Binding-site contacts:
Ligand atom C5 contacts residue PHE93 of chain 1.E at 3.7 Å (hydrophobic).
Ligand atom O3 contacts residue HIS927 of chain 1.E at 4.0 Å.
Ligand atom C7 contacts residue ASN90 of chain 1.E at 3.4 Å.
Ligand atom C5 contacts residue ASN90 of chain 1.E at 3.7 Å.
Ligand atom O5 contacts residue PHE93 of chain 1.E at 3.8 Å.
Ligand atom C1 contacts residue VAL121 of chain 1.E at 3.6 Å (hydrophobic).
Ligand atom O7 contacts residue ASN90 of chain 1.E at 3.4 Å (h-bond).
Ligand atom C8 contacts residue ILE119 of chain 1.E at 3.4 Å (hydrophobic).
Ligand atom N2 contacts residue ASN90 of chain 1.E at 3.0 Å (h-bond).
Ligand atom C8 contacts residue ALA304 of chain 1.E at 3.4 Å (hydrophobic).
Ligand atom C6 contacts residue ASN305 of chain 1.E at 3.4 Å.
Ligand atom O5 contacts residue TRP131 of chain 1.E at 3.1 Å (h-bond).
Ligand atom C8 contacts residue GLU129 of chain 1.E at 3.7 Å.
Ligand atom C3 contacts residue THR92 of chain 1.E at 3.9 Å.
Ligand atom O3 contacts residue ASN305 of chain 1.E at 3.9 Å.
Ligand atom C6 contacts residue TRP131 of chain 1.E at 3.4 Å (hydrophobic).
Ligand atom C7 contacts residue GLU129 of chain 1.E at 3.9 Å.
Ligand atom O3 contacts residue VAL121 of chain 1.E at 3.7 Å.
Ligand atom O4 contacts residue ASN122 of chain 1.E at 3.2 Å (h-bond).
Ligand atom C6 contacts residue ILE119 of chain 1.E at 3.8 Å (hydrophobic).
Ligand atom O6 contacts residue ILE119 of chain 1.E at 3.0 Å (h-bond).
Ligand atom O6 contacts residue ASP124 of chain 1.E at 3.7 Å.
Ligand atom C5 contacts residue TRP131 of chain 1.E at 4.0 Å (hydrophobic).
Ligand atom O2 contacts residue ASN122 of chain 1.E at 3.7 Å.
Ligand atom O7 contacts residue ALA304 of chain 1.E at 3.4 Å.
Ligand atom C2 contacts residue ASN90 of chain 1.E at 2.5 Å.
Ligand atom O7 contacts residue GLU129 of chain 1.E at 3.1 Å.
Ligand atom C7 contacts residue ALA304 of chain 1.E at 3.8 Å (hydrophobic).
Ligand atom C1 contacts residue PHE93 of chain 1.E at 4.0 Å (hydrophobic).
Ligand atom O5 contacts residue ASN90 of chain 1.E at 2.3 Å (h-bond).
Ligand atom C5 contacts residue ASN122 of chain 1.E at 4.0 Å.
Ligand atom O6 contacts residue VAL121 of chain 1.E at 4.0 Å.
Ligand atom O6 contacts residue ASN305 of chain 1.E at 3.4 Å (h-bond).
Ligand atom C6 contacts residue PHE93 of chain 1.E at 3.5 Å (hydrophobic).
Ligand atom O2 contacts residue VAL121 of chain 1.E at 3.6 Å.
Ligand atom C8 contacts residue ASN305 of chain 1.E at 4.0 Å.
Ligand atom C3 contacts residue ASN90 of chain 1.E at 3.9 Å.
Ligand atom C1 contacts residue ASN90 of chain 1.E at 1.5 Å.
Ligand atom N2 contacts residue THR92 of chain 1.E at 3.5 Å (h-bond).
Ligand atom C6 contacts residue ASP124 of chain 1.E at 3.0 Å.

Sequence of chain 1.E:
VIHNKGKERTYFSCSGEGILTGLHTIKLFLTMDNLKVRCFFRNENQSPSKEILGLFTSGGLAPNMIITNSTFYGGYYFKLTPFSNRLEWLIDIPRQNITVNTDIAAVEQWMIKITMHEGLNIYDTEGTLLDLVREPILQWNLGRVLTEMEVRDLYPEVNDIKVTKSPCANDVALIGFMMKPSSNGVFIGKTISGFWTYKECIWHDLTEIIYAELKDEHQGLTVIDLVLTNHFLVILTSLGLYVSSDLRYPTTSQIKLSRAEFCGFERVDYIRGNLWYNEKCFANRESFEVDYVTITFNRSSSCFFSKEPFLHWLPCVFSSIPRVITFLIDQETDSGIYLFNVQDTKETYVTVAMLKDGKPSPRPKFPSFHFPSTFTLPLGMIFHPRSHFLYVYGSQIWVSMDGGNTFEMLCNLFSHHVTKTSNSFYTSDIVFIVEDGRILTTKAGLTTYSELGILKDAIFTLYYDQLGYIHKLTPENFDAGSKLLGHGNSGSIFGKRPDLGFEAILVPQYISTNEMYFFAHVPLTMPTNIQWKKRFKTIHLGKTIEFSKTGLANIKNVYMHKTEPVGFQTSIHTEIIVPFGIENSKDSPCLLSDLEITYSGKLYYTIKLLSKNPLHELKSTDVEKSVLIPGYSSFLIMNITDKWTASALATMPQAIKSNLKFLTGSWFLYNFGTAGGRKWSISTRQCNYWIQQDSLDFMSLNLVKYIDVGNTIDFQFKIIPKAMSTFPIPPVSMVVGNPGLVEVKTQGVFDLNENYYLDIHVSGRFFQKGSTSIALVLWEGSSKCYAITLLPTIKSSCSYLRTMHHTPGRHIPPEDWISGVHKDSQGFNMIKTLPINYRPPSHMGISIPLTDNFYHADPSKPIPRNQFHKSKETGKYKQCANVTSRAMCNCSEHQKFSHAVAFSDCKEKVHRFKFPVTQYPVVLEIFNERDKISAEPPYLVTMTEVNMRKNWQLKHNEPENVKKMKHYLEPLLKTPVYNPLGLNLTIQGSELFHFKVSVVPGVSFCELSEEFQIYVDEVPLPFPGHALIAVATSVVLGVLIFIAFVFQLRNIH

This protein binds this small molecule.
Small molecule (SMILES): CC(=O)N[C@H]1[C@H](O[C@H]2[C@H](O)[C@@H](NC(C)=O)CO[C@@H]2CO)O[C@H](CO)[C@@H](O[C@@H]2O[C@H](CO[C@@H]3O[C@H](CO)[C@@H](O)[C@H](O[C@@H]4O[C@H](CO)[C@@H](O)[C@H](O)[C@@H]4O)[C@@H]3O)[C@@H](O)[C@H](O[C@@H]3O[C@H](CO)[C@@H](O)[C@H](O)[C@@H]3O[C@@H]3O[C@H](CO)[C@@H](O)[C@H](O)[C@@H]3O)[C@@H]2O)[C@@H]1O